Sequence of chain 1.F:
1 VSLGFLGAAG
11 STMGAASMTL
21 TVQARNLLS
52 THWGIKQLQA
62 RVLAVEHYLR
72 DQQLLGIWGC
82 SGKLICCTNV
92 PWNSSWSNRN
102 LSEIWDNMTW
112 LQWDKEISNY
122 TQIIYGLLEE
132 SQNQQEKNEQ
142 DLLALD

Binding-site contacts:
Ligand atom O7 contacts residue ASN120 of chain 1.F at 3.4 Å (h-bond).
Ligand atom O7 contacts residue TYR121 of chain 1.F at 3.5 Å (h-bond).
Ligand atom C8 contacts residue LYS116 of chain 1.F at 3.7 Å.
Ligand atom C8 contacts residue GLU117 of chain 1.F at 3.0 Å.
Ligand atom C7 contacts residue ASN120 of chain 1.F at 3.3 Å.
Ligand atom C7 contacts residue GLU117 of chain 1.F at 4.4 Å.
Ligand atom O5 contacts residue ASN120 of chain 1.F at 2.5 Å (h-bond).
Ligand atom C4 contacts residue ASN120 of chain 1.F at 4.3 Å.
Ligand atom C1 contacts residue ASN120 of chain 1.F at 1.5 Å.
Ligand atom C5 contacts residue ASN120 of chain 1.F at 3.8 Å.
Ligand atom C7 contacts residue TYR121 of chain 1.F at 4.5 Å (hydrophobic).
Ligand atom C8 contacts residue TYR121 of chain 1.F at 4.3 Å (hydrophobic).
Ligand atom C3 contacts residue ASN120 of chain 1.F at 3.9 Å.
Ligand atom C8 contacts residue SER119 of chain 1.F at 4.3 Å.
Ligand atom N2 contacts residue ASN120 of chain 1.F at 2.9 Å (h-bond).
Ligand atom C8 contacts residue ASN120 of chain 1.F at 3.8 Å.
Ligand atom C8 contacts residue ILE118 of chain 1.F at 4.5 Å (hydrophobic).
Ligand atom C2 contacts residue ASN120 of chain 1.F at 2.5 Å.

A small-molecule ligand and the protein it binds are described below.
Small molecule (SMILES): CC(=O)N[C@@H]1[C@@H](O)[C@H](O)[C@@H](CO)O[C@H]1O